Binding-site contacts:
Ligand atom O4 contacts residue ARG29 of chain 1.B at 4.1 Å.
Ligand atom C4 contacts residue LEU4 of chain 1.B at 3.8 Å (hydrophobic).
Ligand atom O3 contacts residue VAL28 of chain 1.B at 3.5 Å (h-bond).
Ligand atom S1 contacts residue THR77 of chain 1.B at 3.8 Å.
Ligand atom C1 contacts residue VAL53 of chain 1.B at 3.8 Å (hydrophobic).
Ligand atom O1 contacts residue ILE31 of chain 1.B at 3.6 Å.
Ligand atom C4 contacts residue CYS22 of chain 1.B at 3.9 Å (hydrophobic).
Ligand atom C6 contacts residue VAL53 of chain 1.B at 3.7 Å (hydrophobic).
Ligand atom C7 contacts residue LEU73 of chain 1.B at 4.0 Å (hydrophobic).
Ligand atom S1 contacts residue SER76 of chain 1.B at 3.9 Å.
Ligand atom O3 contacts residue ILE31 of chain 1.B at 3.6 Å.
Ligand atom C10 contacts residue SER76 of chain 1.B at 4.1 Å.
Ligand atom C1 contacts residue THR52 of chain 1.B at 3.9 Å.
Ligand atom S1 contacts residue ARG71 of chain 1.B at 3.9 Å.
Ligand atom C7 contacts residue VAL53 of chain 1.B at 4.0 Å (hydrophobic).
Ligand atom O5 contacts residue ARG29 of chain 1.B at 3.8 Å.
Ligand atom C6 contacts residue LEU73 of chain 1.B at 4.1 Å (hydrophobic).
Ligand atom C7 contacts residue VAL28 of chain 1.B at 3.8 Å (hydrophobic).
Ligand atom C6 contacts residue ILE31 of chain 1.B at 3.8 Å (hydrophobic).
Ligand atom C4 contacts residue VAL78 of chain 1.B at 3.8 Å (hydrophobic).
Ligand atom C2 contacts residue ARG71 of chain 1.B at 4.0 Å.
Ligand atom C5 contacts residue VAL28 of chain 1.B at 3.2 Å (hydrophobic).
Ligand atom N1 contacts residue ARG29 of chain 1.B at 4.0 Å.
Ligand atom C9 contacts residue LEU73 of chain 1.B at 3.6 Å (hydrophobic).
Ligand atom C8 contacts residue ARG29 of chain 1.B at 4.1 Å.
Ligand atom C5 contacts residue LEU73 of chain 1.B at 4.0 Å (hydrophobic).
Ligand atom C10 contacts residue VAL28 of chain 1.B at 3.8 Å (hydrophobic).
Ligand atom S1 contacts residue LEU73 of chain 1.B at 3.8 Å.
Ligand atom C3 contacts residue SER76 of chain 1.B at 3.5 Å.
Ligand atom C2 contacts residue VAL78 of chain 1.B at 3.6 Å (hydrophobic).
Ligand atom O2 contacts residue VAL78 of chain 1.B at 3.6 Å.
Ligand atom C10 contacts residue LEU73 of chain 1.B at 3.9 Å (hydrophobic).
Ligand atom C7 contacts residue ARG29 of chain 1.B at 4.0 Å.
Ligand atom C6 contacts residue VAL28 of chain 1.B at 3.2 Å (hydrophobic).
Ligand atom C8 contacts residue LEU73 of chain 1.B at 3.9 Å (hydrophobic).
Ligand atom O2 contacts residue ILE31 of chain 1.B at 3.8 Å.
Ligand atom C3 contacts residue ILE31 of chain 1.B at 3.8 Å (hydrophobic).
Ligand atom S1 contacts residue ASP72 of chain 1.B at 3.8 Å.
Ligand atom C3 contacts residue VAL78 of chain 1.B at 3.8 Å (hydrophobic).
Ligand atom C1 contacts residue ILE51 of chain 1.B at 3.9 Å (hydrophobic).

The small molecule below binds the protein below.
Small molecule (SMILES): CCOP(=S)(OCC)Oc1ccc([N+](=O)[O-])cc1

Sequence of chain 1.B:
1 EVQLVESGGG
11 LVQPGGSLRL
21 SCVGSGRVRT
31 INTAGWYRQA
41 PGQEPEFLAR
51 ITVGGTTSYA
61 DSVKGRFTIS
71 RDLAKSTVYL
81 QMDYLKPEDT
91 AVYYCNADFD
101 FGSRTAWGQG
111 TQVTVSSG